Binding-site contacts:
Ligand atom O5 contacts residue PHE1206 of chain 1.A at 4.0 Å.
Ligand atom C6 contacts residue PHE1206 of chain 1.A at 4.3 Å (hydrophobic).
Ligand atom C5 contacts residue PHE1206 of chain 1.A at 3.6 Å (hydrophobic).
Ligand atom C5 contacts residue ASN1112 of chain 1.A at 3.7 Å.
Ligand atom C8 contacts residue TYR108 of chain 1.A at 3.1 Å (hydrophobic).
Ligand atom C4 contacts residue ASN1112 of chain 1.A at 4.2 Å.
Ligand atom O7 contacts residue TYR108 of chain 1.A at 3.5 Å (h-bond).
Ligand atom C7 contacts residue TYR108 of chain 1.A at 3.6 Å (hydrophobic).
Ligand atom C7 contacts residue ARG122 of chain 1.A at 4.1 Å.
Ligand atom C8 contacts residue GLN1208 of chain 1.A at 3.7 Å.
Ligand atom O5 contacts residue ASN1112 of chain 1.A at 2.4 Å (h-bond).
Ligand atom C1 contacts residue PHE1206 of chain 1.A at 3.7 Å (hydrophobic).
Ligand atom C6 contacts residue ARG122 of chain 1.A at 4.0 Å.
Ligand atom O6 contacts residue PHE1206 of chain 1.A at 4.3 Å.
Ligand atom C1 contacts residue ASN1112 of chain 1.A at 1.4 Å.
Ligand atom C7 contacts residue GLN1208 of chain 1.A at 4.3 Å.
Ligand atom O4 contacts residue PHE1206 of chain 1.A at 4.2 Å.
Ligand atom O7 contacts residue ASN1112 of chain 1.A at 4.1 Å.
Ligand atom C7 contacts residue ASN1112 of chain 1.A at 3.7 Å.
Ligand atom N2 contacts residue PHE1206 of chain 1.A at 4.4 Å.
Ligand atom N2 contacts residue GLN1208 of chain 1.A at 4.4 Å.
Ligand atom O7 contacts residue ARG122 of chain 1.A at 3.2 Å (salt-bridge).
Ligand atom O3 contacts residue ARG122 of chain 1.A at 3.3 Å (salt-bridge).
Ligand atom N2 contacts residue ASN1112 of chain 1.A at 2.8 Å (h-bond).
Ligand atom C3 contacts residue PHE1206 of chain 1.A at 4.4 Å (hydrophobic).
Ligand atom C2 contacts residue ASN1112 of chain 1.A at 2.4 Å.
Ligand atom C8 contacts residue PHE74 of chain 1.A at 4.5 Å (hydrophobic).
Ligand atom C3 contacts residue ASN1112 of chain 1.A at 3.8 Å.
Ligand atom O7 contacts residue LEU106 of chain 1.A at 4.0 Å.

Sequence of chain 1.A:
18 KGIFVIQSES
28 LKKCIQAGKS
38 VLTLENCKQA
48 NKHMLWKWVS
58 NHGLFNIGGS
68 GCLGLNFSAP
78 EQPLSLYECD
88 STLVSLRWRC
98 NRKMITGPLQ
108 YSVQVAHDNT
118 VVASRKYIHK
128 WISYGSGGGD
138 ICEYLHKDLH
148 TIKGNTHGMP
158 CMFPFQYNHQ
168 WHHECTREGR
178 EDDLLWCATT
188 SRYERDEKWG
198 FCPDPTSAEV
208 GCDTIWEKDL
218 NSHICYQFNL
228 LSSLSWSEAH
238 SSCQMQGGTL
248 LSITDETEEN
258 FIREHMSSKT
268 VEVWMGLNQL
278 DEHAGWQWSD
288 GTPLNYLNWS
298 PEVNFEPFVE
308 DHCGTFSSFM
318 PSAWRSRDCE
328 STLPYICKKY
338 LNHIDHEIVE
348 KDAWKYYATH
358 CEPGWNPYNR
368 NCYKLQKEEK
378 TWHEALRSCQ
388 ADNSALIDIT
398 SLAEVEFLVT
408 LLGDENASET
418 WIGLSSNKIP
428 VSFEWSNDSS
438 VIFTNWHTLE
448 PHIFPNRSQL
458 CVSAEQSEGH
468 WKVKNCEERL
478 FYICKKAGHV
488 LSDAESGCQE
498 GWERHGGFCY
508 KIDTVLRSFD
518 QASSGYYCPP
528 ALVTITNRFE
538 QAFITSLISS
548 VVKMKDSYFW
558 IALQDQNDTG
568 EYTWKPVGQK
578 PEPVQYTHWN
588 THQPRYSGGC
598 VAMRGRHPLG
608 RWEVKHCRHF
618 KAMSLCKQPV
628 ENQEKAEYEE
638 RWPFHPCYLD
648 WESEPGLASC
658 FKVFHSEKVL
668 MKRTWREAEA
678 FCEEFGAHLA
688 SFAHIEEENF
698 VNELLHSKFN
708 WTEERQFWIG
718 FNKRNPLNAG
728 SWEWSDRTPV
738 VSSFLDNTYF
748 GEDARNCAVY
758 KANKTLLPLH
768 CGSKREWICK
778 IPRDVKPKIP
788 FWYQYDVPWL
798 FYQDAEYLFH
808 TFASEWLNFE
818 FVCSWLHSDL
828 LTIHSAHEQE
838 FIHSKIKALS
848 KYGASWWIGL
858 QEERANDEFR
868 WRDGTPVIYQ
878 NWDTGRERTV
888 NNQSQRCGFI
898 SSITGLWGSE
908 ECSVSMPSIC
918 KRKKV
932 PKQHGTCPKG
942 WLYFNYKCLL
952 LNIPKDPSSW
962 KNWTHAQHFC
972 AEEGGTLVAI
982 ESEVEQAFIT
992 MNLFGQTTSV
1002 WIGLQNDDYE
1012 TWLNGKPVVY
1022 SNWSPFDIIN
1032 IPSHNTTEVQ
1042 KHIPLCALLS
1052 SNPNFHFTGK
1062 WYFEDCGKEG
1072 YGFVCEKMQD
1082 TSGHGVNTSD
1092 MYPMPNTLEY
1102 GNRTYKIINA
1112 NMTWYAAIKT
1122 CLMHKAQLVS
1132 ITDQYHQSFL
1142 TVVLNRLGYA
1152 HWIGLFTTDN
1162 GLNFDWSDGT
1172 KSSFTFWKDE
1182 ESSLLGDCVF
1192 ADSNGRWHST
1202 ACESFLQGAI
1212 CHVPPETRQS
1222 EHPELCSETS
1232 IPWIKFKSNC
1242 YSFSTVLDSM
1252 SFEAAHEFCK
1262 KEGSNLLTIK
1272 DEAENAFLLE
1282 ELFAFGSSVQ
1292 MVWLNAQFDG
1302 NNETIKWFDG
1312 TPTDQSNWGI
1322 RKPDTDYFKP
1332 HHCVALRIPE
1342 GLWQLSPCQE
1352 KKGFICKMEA

A protein and the small-molecule ligand that binds it are described below.
Small molecule (SMILES): CC(=O)N[C@H]1[C@H](O[C@H]2[C@H](O)[C@@H](NC(C)=O)CO[C@@H]2CO)O[C@H](CO)[C@@H](O[C@@H]2O[C@H](CO)[C@@H](O)[C@H](O[C@H]3O[C@H](CO)[C@@H](O)[C@H](O)[C@@H]3O)[C@@H]2O)[C@@H]1O